Binding-site contacts:
Ligand atom NH2 contacts residue ASP1073 of chain 6.A at 3.1 Å (salt-bridge).
Ligand atom NH1 contacts residue ASP1073 of chain 6.A at 3.6 Å.
Ligand atom O contacts residue ILE1045 of chain 6.A at 3.6 Å.
Ligand atom C contacts residue ASN1069 of chain 6.A at 3.2 Å.
Ligand atom O contacts residue ARG1049 of chain 6.A at 3.7 Å.
Ligand atom CD1 contacts residue PHE1068 of chain 6.A at 3.4 Å (hydrophobic).
Ligand atom O contacts residue ASN1069 of chain 6.A at 3.0 Å (h-bond).
Ligand atom O contacts residue ARG1049 of chain 6.A at 3.7 Å.
Ligand atom CD1 contacts residue THR1065 of chain 6.A at 3.5 Å.
Ligand atom CD contacts residue GLU1228 of chain 6.MA at 2.9 Å.
Ligand atom NH1 contacts residue ASN1069 of chain 6.A at 2.8 Å (h-bond).
Ligand atom CG1 contacts residue PHE1068 of chain 6.A at 3.4 Å (hydrophobic).
Ligand atom O contacts residue THR1065 of chain 6.A at 3.6 Å.
Ligand atom NZ contacts residue LYS1225 of chain 6.MA at 2.2 Å.
Ligand atom CD1 contacts residue ARG1044 of chain 6.A at 3.1 Å.
Ligand atom N contacts residue GLN1074 of chain 6.A at 3.2 Å (h-bond).
Ligand atom O contacts residue GLN1074 of chain 6.A at 3.0 Å (h-bond).
Ligand atom NZ contacts residue ASP1073 of chain 6.A at 3.0 Å (salt-bridge).
Ligand atom O contacts residue ARG1049 of chain 6.A at 3.7 Å.
Ligand atom CE contacts residue GLU1228 of chain 6.MA at 2.4 Å.
Ligand atom CD contacts residue GLN1074 of chain 6.A at 3.5 Å.
Ligand atom CB contacts residue GLN1074 of chain 6.A at 3.5 Å.
Ligand atom CB contacts residue GLU1052 of chain 6.A at 3.1 Å.
Ligand atom CE contacts residue LYS1225 of chain 6.MA at 2.9 Å.
Ligand atom N contacts residue ASN1069 of chain 6.A at 2.9 Å (h-bond).
Ligand atom N contacts residue THR1065 of chain 6.A at 3.2 Å (h-bond).
Ligand atom CG contacts residue GLU1228 of chain 6.MA at 2.9 Å.
Ligand atom CE1 contacts residue ARG1044 of chain 6.A at 3.5 Å.
Ligand atom CG contacts residue ILE1045 of chain 6.A at 3.5 Å (hydrophobic).
Ligand atom O contacts residue ASN1069 of chain 6.A at 3.3 Å (h-bond).
Ligand atom CZ contacts residue ARG1044 of chain 6.A at 3.2 Å.
Ligand atom CA contacts residue THR1065 of chain 6.A at 3.6 Å.
Ligand atom CG2 contacts residue PHE1068 of chain 6.A at 3.6 Å (hydrophobic).
Ligand atom O contacts residue THR1065 of chain 6.A at 3.2 Å.
Ligand atom CG contacts residue GLU1052 of chain 6.A at 3.2 Å.
Ligand atom OG1 contacts residue ARG1049 of chain 6.A at 2.9 Å (salt-bridge).
Ligand atom CB contacts residue GLU1228 of chain 6.MA at 3.7 Å.
Ligand atom NZ contacts residue GLU1228 of chain 6.MA at 2.8 Å.
Ligand atom CD1 contacts residue ILE1053 of chain 6.A at 3.4 Å (hydrophobic).
Ligand atom CA contacts residue ASN1069 of chain 6.A at 3.5 Å.

This protein binds this small molecule.
Small molecule (SMILES): CC[C@H](C)[C@H](NC(=O)[C@@H](NC(=O)[C@H](CC(C)C)NC(=O)[C@@H](N)CCCCN)C(C)C)C(=O)N[C@@H](CC(N)=O)C(=O)N[C@@H](CCCCN)C(=O)N[C@@H](CC(=O)O)C(=O)N[C@@H](CCSC)C(=O)N[C@@H](CCCN=C(N)N)C(=O)N[C@H](C(=O)N[C@@H](CC(=O)O)C(=O)N[C@@H](CC(C)C)C(=O)N[C@@H](Cc1ccccc1)C(=O)N[C@@H](CO)C(=O)N1CCC[C@H]1C(=O)N1CCC[C@H]1C(=O)N[C@H](C=O)CC(N)=O)[C@@H](C)O

Sequence of chain 6.A:
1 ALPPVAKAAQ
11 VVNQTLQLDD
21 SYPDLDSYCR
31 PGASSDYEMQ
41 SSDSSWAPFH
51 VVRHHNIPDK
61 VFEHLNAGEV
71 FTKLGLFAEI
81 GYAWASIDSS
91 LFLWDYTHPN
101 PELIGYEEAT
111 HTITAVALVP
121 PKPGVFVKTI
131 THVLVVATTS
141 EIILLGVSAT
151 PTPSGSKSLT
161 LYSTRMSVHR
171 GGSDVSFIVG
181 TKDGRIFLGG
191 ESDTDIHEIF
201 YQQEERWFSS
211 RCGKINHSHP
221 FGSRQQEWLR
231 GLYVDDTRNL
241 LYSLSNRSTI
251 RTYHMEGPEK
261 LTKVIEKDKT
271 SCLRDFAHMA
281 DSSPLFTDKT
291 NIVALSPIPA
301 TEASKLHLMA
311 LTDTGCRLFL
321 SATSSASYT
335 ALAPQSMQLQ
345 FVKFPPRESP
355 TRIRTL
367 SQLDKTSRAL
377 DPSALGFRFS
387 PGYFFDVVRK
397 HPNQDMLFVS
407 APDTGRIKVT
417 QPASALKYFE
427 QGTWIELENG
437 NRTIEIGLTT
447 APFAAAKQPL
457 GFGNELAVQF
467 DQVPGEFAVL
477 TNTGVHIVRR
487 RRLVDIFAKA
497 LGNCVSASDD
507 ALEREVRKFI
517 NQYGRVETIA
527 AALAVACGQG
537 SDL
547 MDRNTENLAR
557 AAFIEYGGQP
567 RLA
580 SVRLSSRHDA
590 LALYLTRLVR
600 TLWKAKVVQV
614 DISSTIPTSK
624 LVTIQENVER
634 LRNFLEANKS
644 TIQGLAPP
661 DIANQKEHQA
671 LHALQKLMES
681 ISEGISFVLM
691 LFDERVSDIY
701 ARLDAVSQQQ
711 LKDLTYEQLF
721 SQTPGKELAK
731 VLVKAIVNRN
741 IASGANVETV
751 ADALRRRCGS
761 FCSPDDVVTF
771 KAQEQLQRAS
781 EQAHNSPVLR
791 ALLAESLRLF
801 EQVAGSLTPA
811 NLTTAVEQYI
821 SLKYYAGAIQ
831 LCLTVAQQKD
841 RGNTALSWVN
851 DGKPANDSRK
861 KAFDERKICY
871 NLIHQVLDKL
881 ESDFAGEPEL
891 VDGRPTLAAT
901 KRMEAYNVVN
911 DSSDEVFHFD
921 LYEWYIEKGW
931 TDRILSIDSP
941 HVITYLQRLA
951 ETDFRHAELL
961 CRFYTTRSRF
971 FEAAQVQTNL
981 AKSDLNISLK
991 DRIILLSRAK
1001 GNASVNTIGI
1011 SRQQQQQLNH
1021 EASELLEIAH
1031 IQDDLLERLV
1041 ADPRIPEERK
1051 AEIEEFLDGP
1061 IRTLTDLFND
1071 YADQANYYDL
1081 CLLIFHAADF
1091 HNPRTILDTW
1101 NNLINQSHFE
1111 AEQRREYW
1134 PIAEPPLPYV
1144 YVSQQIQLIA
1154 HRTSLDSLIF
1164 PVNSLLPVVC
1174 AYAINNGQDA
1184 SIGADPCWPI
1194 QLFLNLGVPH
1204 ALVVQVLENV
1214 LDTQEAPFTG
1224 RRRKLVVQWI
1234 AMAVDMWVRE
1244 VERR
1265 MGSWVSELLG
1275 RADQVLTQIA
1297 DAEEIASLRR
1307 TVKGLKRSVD

Sequence of chain 6.MA:
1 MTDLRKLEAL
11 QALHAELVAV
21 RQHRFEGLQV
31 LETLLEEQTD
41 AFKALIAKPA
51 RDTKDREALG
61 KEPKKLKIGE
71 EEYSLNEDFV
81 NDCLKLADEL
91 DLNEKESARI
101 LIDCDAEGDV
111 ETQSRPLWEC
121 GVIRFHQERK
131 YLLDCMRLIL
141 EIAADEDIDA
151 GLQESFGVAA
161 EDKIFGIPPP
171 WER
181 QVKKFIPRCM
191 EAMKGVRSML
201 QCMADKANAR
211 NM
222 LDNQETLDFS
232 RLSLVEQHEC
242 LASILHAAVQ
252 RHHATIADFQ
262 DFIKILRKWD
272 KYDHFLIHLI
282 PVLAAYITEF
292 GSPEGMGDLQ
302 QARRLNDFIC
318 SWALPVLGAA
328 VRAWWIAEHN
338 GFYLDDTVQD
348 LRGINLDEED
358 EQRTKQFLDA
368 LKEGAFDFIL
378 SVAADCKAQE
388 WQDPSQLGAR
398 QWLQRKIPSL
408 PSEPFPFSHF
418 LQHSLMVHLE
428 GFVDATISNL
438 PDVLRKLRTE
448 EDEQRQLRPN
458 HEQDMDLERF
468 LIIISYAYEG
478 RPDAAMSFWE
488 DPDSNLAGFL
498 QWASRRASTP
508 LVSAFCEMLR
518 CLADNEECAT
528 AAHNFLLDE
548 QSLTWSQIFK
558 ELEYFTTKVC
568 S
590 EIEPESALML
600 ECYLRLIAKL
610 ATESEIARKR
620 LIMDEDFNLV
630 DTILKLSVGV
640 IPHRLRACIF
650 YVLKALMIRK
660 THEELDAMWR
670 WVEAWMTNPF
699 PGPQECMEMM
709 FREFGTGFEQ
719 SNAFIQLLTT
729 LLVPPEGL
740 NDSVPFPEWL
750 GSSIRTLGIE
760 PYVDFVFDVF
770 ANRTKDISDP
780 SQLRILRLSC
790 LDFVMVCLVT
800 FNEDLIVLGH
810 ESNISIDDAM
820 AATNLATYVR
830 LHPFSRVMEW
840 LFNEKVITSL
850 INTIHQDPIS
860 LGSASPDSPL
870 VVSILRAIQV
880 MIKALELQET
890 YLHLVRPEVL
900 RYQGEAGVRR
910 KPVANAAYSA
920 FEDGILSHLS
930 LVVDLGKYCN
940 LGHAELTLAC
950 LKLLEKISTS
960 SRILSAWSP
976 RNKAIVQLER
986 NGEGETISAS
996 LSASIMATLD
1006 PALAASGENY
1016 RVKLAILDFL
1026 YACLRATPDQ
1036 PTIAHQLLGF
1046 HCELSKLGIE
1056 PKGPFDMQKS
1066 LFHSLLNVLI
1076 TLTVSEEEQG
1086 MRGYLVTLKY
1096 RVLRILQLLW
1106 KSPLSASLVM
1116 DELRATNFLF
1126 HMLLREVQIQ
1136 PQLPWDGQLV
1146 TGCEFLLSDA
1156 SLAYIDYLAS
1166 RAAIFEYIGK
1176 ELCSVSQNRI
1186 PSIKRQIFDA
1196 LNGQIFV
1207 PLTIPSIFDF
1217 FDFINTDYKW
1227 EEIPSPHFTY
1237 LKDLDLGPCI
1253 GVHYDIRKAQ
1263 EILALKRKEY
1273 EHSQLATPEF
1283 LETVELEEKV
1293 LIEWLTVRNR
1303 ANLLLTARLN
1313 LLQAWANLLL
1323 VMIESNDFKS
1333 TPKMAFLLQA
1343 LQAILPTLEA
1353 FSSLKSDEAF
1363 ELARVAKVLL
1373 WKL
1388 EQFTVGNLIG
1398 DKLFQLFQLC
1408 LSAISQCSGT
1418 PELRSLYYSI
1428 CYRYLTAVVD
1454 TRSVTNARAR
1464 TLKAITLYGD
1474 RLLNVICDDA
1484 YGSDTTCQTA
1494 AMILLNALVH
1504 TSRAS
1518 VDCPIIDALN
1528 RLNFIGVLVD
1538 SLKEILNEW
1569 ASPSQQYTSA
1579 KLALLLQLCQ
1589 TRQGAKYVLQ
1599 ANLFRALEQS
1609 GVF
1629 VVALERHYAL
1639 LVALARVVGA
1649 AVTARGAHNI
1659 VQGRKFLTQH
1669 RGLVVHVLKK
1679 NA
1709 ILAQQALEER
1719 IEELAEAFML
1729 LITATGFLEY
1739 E